Sequence of chain 1.A:
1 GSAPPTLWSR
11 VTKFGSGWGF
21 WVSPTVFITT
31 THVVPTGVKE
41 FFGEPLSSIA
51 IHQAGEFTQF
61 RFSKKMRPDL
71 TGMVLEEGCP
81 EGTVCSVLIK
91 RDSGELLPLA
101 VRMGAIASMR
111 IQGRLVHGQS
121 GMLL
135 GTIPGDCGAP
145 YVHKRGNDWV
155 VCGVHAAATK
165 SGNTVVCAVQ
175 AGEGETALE

This small molecule binds to this protein.
Small molecule (SMILES): CC(=O)NC[C@@H](C=O)NC(=O)[C@H](Cc1ccccc1)NC(=O)[C@H](CC(C)C)NC(=O)OCc1ccccc1

Sequence of chain 2.A:
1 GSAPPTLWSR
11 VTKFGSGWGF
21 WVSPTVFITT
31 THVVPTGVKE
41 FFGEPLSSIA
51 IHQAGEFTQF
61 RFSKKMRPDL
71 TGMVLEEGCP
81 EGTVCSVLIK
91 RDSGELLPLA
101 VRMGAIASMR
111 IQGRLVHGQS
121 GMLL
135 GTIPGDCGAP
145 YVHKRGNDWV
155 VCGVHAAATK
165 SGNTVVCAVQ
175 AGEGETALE

Binding-site contacts:
Ligand atom C8 contacts residue LYS164 of chain 2.A at 2.7 Å.
Ligand atom C2 contacts residue LEU182 of chain 1.A at 3.2 Å (hydrophobic).
Ligand atom C8 contacts residue ALA181 of chain 1.A at 2.6 Å (hydrophobic).
Ligand atom C7 contacts residue LYS164 of chain 2.A at 3.0 Å.
Ligand atom CE2 contacts residue ILE111 of chain 2.A at 2.9 Å (hydrophobic).
Ligand atom CE1 contacts residue GLU56 of chain 2.A at 3.2 Å.
Ligand atom C4 contacts residue GLU183 of chain 1.A at 3.3 Å.
Ligand atom CZ contacts residue ILE111 of chain 2.A at 3.1 Å (hydrophobic).
Ligand atom OE1 contacts residue THR136 of chain 2.A at 2.6 Å (h-bond).
Ligand atom C7 contacts residue ALA181 of chain 1.A at 3.0 Å (hydrophobic).
Ligand atom CB contacts residue CYS141 of chain 2.A at 2.8 Å (hydrophobic).
Ligand atom C8 contacts residue THR163 of chain 2.A at 2.8 Å.
Ligand atom C3 contacts residue THR163 of chain 2.A at 3.1 Å.
Ligand atom OE1 contacts residue HIS159 of chain 2.A at 3.0 Å (h-bond).
Ligand atom C8 contacts residue GLU179 of chain 1.A at 3.4 Å.
Ligand atom O contacts residue ALA162 of chain 2.A at 3.0 Å (h-bond).
Ligand atom C2 contacts residue ALA162 of chain 2.A at 3.2 Å (hydrophobic).
Ligand atom O2 contacts residue LEU182 of chain 1.A at 3.2 Å.
Ligand atom O1 contacts residue GLU183 of chain 1.A at 2.6 Å (salt-bridge).
Ligand atom C contacts residue HIS32 of chain 2.A at 3.1 Å.
Ligand atom CE1 contacts residue VAL116 of chain 2.A at 3.2 Å (hydrophobic).
Ligand atom N contacts residue ALA162 of chain 2.A at 2.8 Å (h-bond).
Ligand atom CZ contacts residue VAL116 of chain 2.A at 3.2 Å (hydrophobic).
Ligand atom O contacts residue CYS141 of chain 2.A at 2.8 Å (h-bond).
Ligand atom O contacts residue PRO138 of chain 2.A at 2.9 Å (h-bond).
Ligand atom O2 contacts residue GLU183 of chain 1.A at 3.0 Å (salt-bridge).
Ligand atom O contacts residue HIS32 of chain 2.A at 2.8 Å (h-bond).
Ligand atom O contacts residue ALA161 of chain 2.A at 3.3 Å.
Ligand atom CA contacts residue ALA160 of chain 2.A at 3.2 Å (hydrophobic).
Ligand atom C3 contacts residue ALA181 of chain 1.A at 2.9 Å (hydrophobic).
Ligand atom C1 contacts residue ALA162 of chain 2.A at 3.4 Å (hydrophobic).
Ligand atom C contacts residue CYS141 of chain 2.A at 1.8 Å (hydrophobic).
Ligand atom N contacts residue CYS141 of chain 2.A at 3.1 Å (h-bond).
Ligand atom N contacts residue ALA160 of chain 2.A at 3.1 Å (h-bond).
Ligand atom CA contacts residue CYS141 of chain 2.A at 2.5 Å (hydrophobic).
Ligand atom CD2 contacts residue GLN112 of chain 2.A at 3.3 Å.
Ligand atom C2 contacts residue THR163 of chain 2.A at 3.0 Å.
Ligand atom C contacts residue PRO138 of chain 2.A at 2.6 Å (hydrophobic).
Ligand atom CD1 contacts residue GLU56 of chain 2.A at 3.0 Å.
Ligand atom C7 contacts residue GLU179 of chain 1.A at 3.0 Å.